Sequence of chain 48.A:
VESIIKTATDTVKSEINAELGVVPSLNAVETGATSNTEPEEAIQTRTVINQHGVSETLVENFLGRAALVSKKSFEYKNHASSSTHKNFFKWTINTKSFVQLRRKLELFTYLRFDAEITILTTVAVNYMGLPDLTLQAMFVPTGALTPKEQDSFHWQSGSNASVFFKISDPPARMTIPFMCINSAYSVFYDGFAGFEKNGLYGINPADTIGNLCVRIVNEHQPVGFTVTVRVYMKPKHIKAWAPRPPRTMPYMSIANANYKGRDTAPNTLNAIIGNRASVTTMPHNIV

Sequence of chain 48.C:
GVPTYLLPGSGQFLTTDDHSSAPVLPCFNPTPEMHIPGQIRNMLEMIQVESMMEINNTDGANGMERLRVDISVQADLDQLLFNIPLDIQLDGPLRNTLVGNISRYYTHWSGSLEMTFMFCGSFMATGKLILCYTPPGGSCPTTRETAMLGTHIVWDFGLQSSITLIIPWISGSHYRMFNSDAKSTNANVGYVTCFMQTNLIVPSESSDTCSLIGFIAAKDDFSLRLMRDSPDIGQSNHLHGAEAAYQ

Binding-site contacts:
Ligand atom N5 contacts residue ASN275 of chain 48.A at 3.4 Å (h-bond).
Ligand atom C10 contacts residue ASN275 of chain 48.A at 3.3 Å.
Ligand atom C4 contacts residue ASP232 of chain 48.C at 3.4 Å.
Ligand atom C11 contacts residue PRO231 of chain 48.C at 3.5 Å (hydrophobic).
Ligand atom C4 contacts residue ASN275 of chain 48.A at 3.7 Å.
Ligand atom O4 contacts residue ASP232 of chain 48.C at 2.8 Å (salt-bridge).
Ligand atom C5 contacts residue ASN283 of chain 48.A at 3.8 Å.
Ligand atom C11 contacts residue ASP232 of chain 48.C at 3.6 Å.
Ligand atom O4 contacts residue ARG95 of chain 48.C at 3.5 Å.
Ligand atom O6 contacts residue ALA273 of chain 48.A at 3.7 Å.
Ligand atom O2 contacts residue ASP91 of chain 48.C at 2.5 Å (salt-bridge).
Ligand atom O10 contacts residue ASN275 of chain 48.A at 3.0 Å (h-bond).
Ligand atom C5 contacts residue PRO231 of chain 48.C at 3.7 Å (hydrophobic).
Ligand atom N5 contacts residue PRO231 of chain 48.C at 3.0 Å (h-bond).
Ligand atom O6 contacts residue ASN283 of chain 48.A at 3.0 Å (h-bond).
Ligand atom O4 contacts residue PRO231 of chain 48.C at 3.9 Å.
Ligand atom C5 contacts residue PRO274 of chain 48.A at 3.9 Å (hydrophobic).
Ligand atom O4 contacts residue ASN275 of chain 48.A at 3.0 Å (h-bond).
Ligand atom O2 contacts residue GLY282 of chain 48.A at 3.8 Å.
Ligand atom C10 contacts residue PRO231 of chain 48.C at 3.8 Å (hydrophobic).
Ligand atom C11 contacts residue GLY234 of chain 48.C at 3.8 Å.
Ligand atom C2 contacts residue ASP91 of chain 48.C at 3.2 Å.
Ligand atom C11 contacts residue ILE233 of chain 48.C at 3.6 Å (hydrophobic).
Ligand atom C6 contacts residue GLY282 of chain 48.A at 3.6 Å.
Ligand atom C6 contacts residue ALA273 of chain 48.A at 3.8 Å (hydrophobic).
Ligand atom O3 contacts residue ASP91 of chain 48.C at 3.5 Å.
Ligand atom C5 contacts residue GLY282 of chain 48.A at 3.8 Å.
Ligand atom O2 contacts residue PRO274 of chain 48.A at 3.4 Å.
Ligand atom O6 contacts residue GLY282 of chain 48.A at 3.5 Å.
Ligand atom O5 contacts residue ASN283 of chain 48.A at 3.7 Å.
Ligand atom O6 contacts residue PRO274 of chain 48.A at 3.6 Å.
Ligand atom C3 contacts residue ARG104 of chain 48.C at 3.8 Å.
Ligand atom C6 contacts residue ASN283 of chain 48.A at 3.8 Å.
Ligand atom O10 contacts residue ARG270 of chain 48.A at 3.6 Å.
Ligand atom C5 contacts residue ASN275 of chain 48.A at 3.5 Å.
Ligand atom C1 contacts residue ARG104 of chain 48.C at 3.8 Å.
Ligand atom C4 contacts residue PRO231 of chain 48.C at 3.6 Å (hydrophobic).
Ligand atom O7 contacts residue PRO274 of chain 48.A at 3.6 Å.
Ligand atom O1B contacts residue ARG104 of chain 48.C at 3.0 Å (salt-bridge).
Ligand atom C1 contacts residue ASN283 of chain 48.A at 3.4 Å.

A small-molecule ligand and the protein it binds are described below.
Small molecule (SMILES): CC(=O)N[C@@H]1[C@@H](O)[C@H](O[C@@H]2O[C@H](CO)[C@H](O)[C@H](O[C@]3(C(=O)O)C[C@H](O)[C@@H](NC(C)=O)[C@H]([C@H](O)[C@H](O)CO)O3)[C@H]2O)[C@@H](CO)O[C@H]1O